Binding-site contacts:
Ligand atom OG contacts residue TYR154 of chain 1.B at 4.0 Å.
Ligand atom C contacts residue GLY117 of chain 1.B at 3.8 Å.
Ligand atom O contacts residue GLY62 of chain 1.B at 3.9 Å.
Ligand atom C contacts residue GLY62 of chain 1.B at 4.1 Å.
Ligand atom O contacts residue GLY61 of chain 1.B at 3.8 Å.
Ligand atom C contacts residue GLY61 of chain 1.B at 3.6 Å.
Ligand atom OXT contacts residue GLY62 of chain 1.B at 3.4 Å.
Ligand atom CG contacts residue HIS161 of chain 1.B at 3.6 Å.
Ligand atom CA contacts residue CYS118 of chain 1.B at 3.5 Å (hydrophobic).
Ligand atom O contacts residue LEU119 of chain 1.B at 3.0 Å.
Ligand atom N contacts residue GLY61 of chain 1.B at 4.1 Å.
Ligand atom C contacts residue VAL63 of chain 1.B at 3.6 Å (hydrophobic).
Ligand atom CA contacts residue GLY61 of chain 1.B at 3.7 Å.
Ligand atom C contacts residue GLY62 of chain 1.B at 4.2 Å.
Ligand atom CE contacts residue GLY117 of chain 1.B at 3.9 Å.
Ligand atom O contacts residue CYS118 of chain 1.B at 4.0 Å.
Ligand atom CA contacts residue GLY117 of chain 1.B at 3.4 Å.
Ligand atom O contacts residue GLY61 of chain 1.B at 3.9 Å.
Ligand atom O contacts residue VAL63 of chain 1.B at 3.6 Å (h-bond).
Ligand atom O contacts residue GLY62 of chain 1.B at 3.5 Å.
Ligand atom N contacts residue GLY62 of chain 1.B at 4.2 Å.
Ligand atom C contacts residue CYS118 of chain 1.B at 3.8 Å (hydrophobic).
Ligand atom O contacts residue GLN49 of chain 1.B at 3.9 Å.
Ligand atom N contacts residue GLY61 of chain 1.B at 4.2 Å.
Ligand atom CA contacts residue LEU119 of chain 1.B at 4.1 Å (hydrophobic).
Ligand atom N contacts residue CYS118 of chain 1.B at 4.1 Å.
Ligand atom C contacts residue GLY61 of chain 1.B at 4.1 Å.
Ligand atom SD contacts residue HIS161 of chain 1.B at 4.0 Å.
Ligand atom O contacts residue GLY61 of chain 1.B at 3.1 Å (h-bond).
Ligand atom CB contacts residue TYR154 of chain 1.B at 3.6 Å (hydrophobic).
Ligand atom CE contacts residue LEU112 of chain 1.B at 3.8 Å (hydrophobic).
Ligand atom N contacts residue GLY117 of chain 1.B at 3.8 Å.
Ligand atom CB contacts residue GLY117 of chain 1.B at 3.5 Å.
Ligand atom O contacts residue GLY62 of chain 1.B at 3.9 Å.
Ligand atom N contacts residue LEU119 of chain 1.B at 3.1 Å.
Ligand atom CG contacts residue GLY117 of chain 1.B at 2.9 Å.
Ligand atom C contacts residue LEU119 of chain 1.B at 4.1 Å (hydrophobic).
Ligand atom N contacts residue GLY64 of chain 1.B at 3.6 Å.
Ligand atom OXT contacts residue VAL63 of chain 1.B at 2.5 Å.
Ligand atom C contacts residue GLY61 of chain 1.B at 3.8 Å.

Sequence of chain 1.B:
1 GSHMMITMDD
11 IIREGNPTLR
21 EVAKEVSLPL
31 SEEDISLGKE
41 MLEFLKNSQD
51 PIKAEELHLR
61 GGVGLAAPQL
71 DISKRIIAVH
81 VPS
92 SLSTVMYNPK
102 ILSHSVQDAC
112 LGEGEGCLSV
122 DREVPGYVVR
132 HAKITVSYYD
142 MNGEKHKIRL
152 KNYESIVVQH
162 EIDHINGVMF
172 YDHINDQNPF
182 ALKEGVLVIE

A small-molecule ligand and the protein it binds are described below.
Small molecule (SMILES): CSCC[C@H](N)C(=O)N[C@@H](C)C(=O)N[C@@H](CO)C(=O)O